Binding-site contacts:
Ligand atom C2' contacts residue HIS378 of chain 2.A at 3.6 Å.
Ligand atom C13 contacts residue PHE286 of chain 2.A at 3.4 Å (hydrophobic).
Ligand atom N2 contacts residue ASN285 of chain 2.A at 3.6 Å.
Ligand atom O2' contacts residue GLU673 of chain 2.A at 3.2 Å (salt-bridge).
Ligand atom O3' contacts residue SER675 of chain 2.A at 3.1 Å (h-bond).
Ligand atom C6' contacts residue HIS378 of chain 2.A at 3.5 Å.
Ligand atom N5 contacts residue LEU137 of chain 2.A at 3.7 Å.
Ligand atom O6' contacts residue ASN485 of chain 2.A at 2.8 Å (h-bond).
Ligand atom C18 contacts residue ASN283 of chain 2.A at 3.5 Å.
Ligand atom C1 contacts residue HIS378 of chain 2.A at 3.7 Å.
Ligand atom O4' contacts residue ASN485 of chain 2.A at 3.6 Å (h-bond).
Ligand atom O2' contacts residue ASN285 of chain 2.A at 3.1 Å (h-bond).
Ligand atom C8 contacts residue HIS342 of chain 2.A at 3.8 Å.
Ligand atom C15 contacts residue PHE286 of chain 2.A at 3.2 Å (hydrophobic).
Ligand atom C9 contacts residue ASN283 of chain 2.A at 3.8 Å.
Ligand atom O2' contacts residue TYR574 of chain 2.A at 3.0 Å (h-bond).
Ligand atom C14 contacts residue ASN283 of chain 2.A at 3.7 Å.
Ligand atom C17 contacts residue ARG293 of chain 2.A at 3.5 Å.
Ligand atom O3' contacts residue GLU673 of chain 2.A at 2.6 Å (salt-bridge).
Ligand atom O4' contacts residue SER675 of chain 2.A at 3.6 Å.
Ligand atom O3' contacts residue ALA674 of chain 2.A at 3.2 Å (h-bond).
Ligand atom N3 contacts residue ASN285 of chain 2.A at 3.7 Å.
Ligand atom N5 contacts residue ASN285 of chain 2.A at 3.4 Å (h-bond).
Ligand atom C12 contacts residue PHE286 of chain 2.A at 3.5 Å (hydrophobic).
Ligand atom O5' contacts residue HIS378 of chain 2.A at 3.8 Å.
Ligand atom C7 contacts residue ASN285 of chain 2.A at 3.5 Å.
Ligand atom C10 contacts residue GLU89 of chain 2.A at 3.6 Å.
Ligand atom O3' contacts residue GLY676 of chain 2.A at 3.2 Å (h-bond).
Ligand atom O4' contacts residue GLY676 of chain 2.A at 2.8 Å (h-bond).
Ligand atom O6' contacts residue HIS378 of chain 2.A at 2.7 Å (h-bond).
Ligand atom C6' contacts residue ASN485 of chain 2.A at 3.4 Å.
Ligand atom N2 contacts residue HIS378 of chain 2.A at 2.7 Å (h-bond).
Ligand atom C8 contacts residue ASN285 of chain 2.A at 3.7 Å.
Ligand atom C10 contacts residue ASN283 of chain 2.A at 3.6 Å.
Ligand atom C3' contacts residue GLU673 of chain 2.A at 3.3 Å.
Ligand atom C4 contacts residue ASN285 of chain 2.A at 3.6 Å.
Ligand atom C6 contacts residue ASN285 of chain 2.A at 3.6 Å.
Ligand atom N3 contacts residue HIS378 of chain 2.A at 3.6 Å.
Ligand atom C16 contacts residue ARG293 of chain 2.A at 3.6 Å.
Ligand atom C1 contacts residue ASN285 of chain 2.A at 3.5 Å.

A small-molecule ligand and the protein it binds are described below.
Small molecule (SMILES): OC[C@H]1O[C@@H](c2nnc(-c3ccc4c(c3)Cc3ccccc3-4)[nH]2)[C@H](O)[C@@H](O)[C@@H]1O

Sequence of chain 2.A:
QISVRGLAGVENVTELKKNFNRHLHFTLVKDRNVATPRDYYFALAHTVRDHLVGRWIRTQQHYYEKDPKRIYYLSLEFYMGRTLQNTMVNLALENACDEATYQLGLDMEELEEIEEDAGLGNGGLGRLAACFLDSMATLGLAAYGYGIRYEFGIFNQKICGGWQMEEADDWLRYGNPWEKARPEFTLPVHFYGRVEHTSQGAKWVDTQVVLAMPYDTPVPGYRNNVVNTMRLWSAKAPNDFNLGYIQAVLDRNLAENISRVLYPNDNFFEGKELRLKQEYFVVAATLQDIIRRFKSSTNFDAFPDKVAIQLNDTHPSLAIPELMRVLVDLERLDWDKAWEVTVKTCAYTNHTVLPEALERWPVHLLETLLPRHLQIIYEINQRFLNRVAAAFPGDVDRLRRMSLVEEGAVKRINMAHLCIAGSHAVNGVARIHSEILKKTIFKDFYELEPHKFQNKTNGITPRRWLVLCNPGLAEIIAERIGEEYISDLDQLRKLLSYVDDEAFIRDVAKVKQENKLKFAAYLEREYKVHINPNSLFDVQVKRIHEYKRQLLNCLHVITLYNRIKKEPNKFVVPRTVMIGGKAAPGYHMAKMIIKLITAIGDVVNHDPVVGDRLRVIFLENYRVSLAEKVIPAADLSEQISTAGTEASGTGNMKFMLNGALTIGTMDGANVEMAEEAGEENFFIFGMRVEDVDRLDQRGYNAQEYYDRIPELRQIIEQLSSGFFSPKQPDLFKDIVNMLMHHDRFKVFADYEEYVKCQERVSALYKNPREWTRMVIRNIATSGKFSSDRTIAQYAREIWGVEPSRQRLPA